Sequence of chain 23.B:
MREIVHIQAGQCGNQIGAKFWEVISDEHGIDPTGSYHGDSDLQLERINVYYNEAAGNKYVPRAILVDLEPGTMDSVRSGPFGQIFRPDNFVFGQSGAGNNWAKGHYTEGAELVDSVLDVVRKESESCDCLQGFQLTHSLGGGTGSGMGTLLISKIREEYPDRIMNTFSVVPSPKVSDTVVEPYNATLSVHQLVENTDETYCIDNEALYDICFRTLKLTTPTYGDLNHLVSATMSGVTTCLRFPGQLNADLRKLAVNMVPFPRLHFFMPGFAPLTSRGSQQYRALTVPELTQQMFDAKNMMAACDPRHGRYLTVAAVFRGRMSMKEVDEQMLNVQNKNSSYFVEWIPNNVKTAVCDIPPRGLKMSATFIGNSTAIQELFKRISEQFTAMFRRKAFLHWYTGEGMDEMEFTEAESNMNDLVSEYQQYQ

Sequence of chain 25.B:
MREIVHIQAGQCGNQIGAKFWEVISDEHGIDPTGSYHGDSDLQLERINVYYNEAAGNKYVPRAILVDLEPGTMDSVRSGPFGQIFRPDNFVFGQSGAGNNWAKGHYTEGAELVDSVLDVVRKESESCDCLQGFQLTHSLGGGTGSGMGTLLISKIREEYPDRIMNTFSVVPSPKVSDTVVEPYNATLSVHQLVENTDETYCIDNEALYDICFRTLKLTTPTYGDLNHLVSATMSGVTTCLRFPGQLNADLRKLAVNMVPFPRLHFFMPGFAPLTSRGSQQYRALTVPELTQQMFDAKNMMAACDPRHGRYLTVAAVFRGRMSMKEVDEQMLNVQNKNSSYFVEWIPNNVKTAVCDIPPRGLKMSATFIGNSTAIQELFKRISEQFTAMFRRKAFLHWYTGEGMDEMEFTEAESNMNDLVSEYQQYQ

Binding-site contacts:
Ligand atom C6 contacts residue LYS297 of chain 23.B at 2.9 Å.
Ligand atom O2 contacts residue ARG306 of chain 23.B at 3.7 Å.
Ligand atom C22 contacts residue TYR340 of chain 23.B at 4.1 Å (hydrophobic).
Ligand atom O2 contacts residue ASP295 of chain 23.B at 2.8 Å (salt-bridge).
Ligand atom C19 contacts residue GLU125 of chain 25.B at 3.7 Å.
Ligand atom C1 contacts residue ASP295 of chain 23.B at 4.0 Å.
Ligand atom C11 contacts residue GLU125 of chain 25.B at 3.9 Å.
Ligand atom C24 contacts residue PHE294 of chain 23.B at 3.5 Å (hydrophobic).
Ligand atom C26 contacts residue TYR310 of chain 23.B at 3.8 Å (hydrophobic).
Ligand atom O8 contacts residue ASP118 of chain 25.B at 2.7 Å (salt-bridge).
Ligand atom O91 contacts residue ASP295 of chain 23.B at 3.6 Å.
Ligand atom O1 contacts residue PHE294 of chain 23.B at 3.3 Å (h-bond).
Ligand atom C27 contacts residue PHE294 of chain 23.B at 4.1 Å (hydrophobic).
Ligand atom O7 contacts residue ASP118 of chain 25.B at 3.6 Å.
Ligand atom O1 contacts residue ALA296 of chain 23.B at 3.4 Å (h-bond).
Ligand atom O2 contacts residue ALA296 of chain 23.B at 3.7 Å.
Ligand atom C19 contacts residue LYS122 of chain 25.B at 3.8 Å.
Ligand atom C10 contacts residue GLU125 of chain 25.B at 3.8 Å.
Ligand atom O24 contacts residue TYR310 of chain 23.B at 2.8 Å (h-bond).
Ligand atom C24 contacts residue TYR310 of chain 23.B at 3.6 Å (hydrophobic).
Ligand atom C27 contacts residue VAL333 of chain 23.B at 3.8 Å (hydrophobic).
Ligand atom C8 contacts residue ASP118 of chain 25.B at 3.8 Å.
Ligand atom C7 contacts residue ASP118 of chain 25.B at 4.1 Å.
Ligand atom C27 contacts residue PHE341 of chain 23.B at 4.0 Å (hydrophobic).
Ligand atom O1 contacts residue ASP295 of chain 23.B at 3.7 Å.
Ligand atom C23 contacts residue PHE294 of chain 23.B at 3.6 Å (hydrophobic).
Ligand atom C17 contacts residue LYS122 of chain 25.B at 3.6 Å.
Ligand atom C16 contacts residue ARG306 of chain 23.B at 3.6 Å.
Ligand atom C20 contacts residue PHE294 of chain 23.B at 3.9 Å (hydrophobic).
Ligand atom C5 contacts residue LYS297 of chain 23.B at 3.7 Å.
Ligand atom O7 contacts residue LYS297 of chain 23.B at 3.7 Å.
Ligand atom C7 contacts residue LYS297 of chain 23.B at 3.5 Å.
Ligand atom O11 contacts residue GLU125 of chain 25.B at 2.8 Å (salt-bridge).
Ligand atom C26 contacts residue PHE294 of chain 23.B at 3.9 Å (hydrophobic).
Ligand atom C6 contacts residue ASP118 of chain 25.B at 3.2 Å.
Ligand atom C18 contacts residue ARG121 of chain 25.B at 4.1 Å.
Ligand atom O3 contacts residue ARG306 of chain 23.B at 3.2 Å (salt-bridge).
Ligand atom O24 contacts residue PHE294 of chain 23.B at 2.9 Å (h-bond).
Ligand atom C18 contacts residue GLU125 of chain 25.B at 3.3 Å.
Ligand atom C2 contacts residue ASP295 of chain 23.B at 3.4 Å.

A small-molecule ligand and the protein it binds are described below.
Small molecule (SMILES): CC[C@H](/C=C(/C)[C@@H]1C[C@@H](OC)C[C@H](O)C(C)(C)[C@@]2(O)O[C@@H](C[C@@H](OC)[C@H](O)C(=O)O1)C[C@@H](OC)[C@H]2O)CO